Sequence of chain 1.A:
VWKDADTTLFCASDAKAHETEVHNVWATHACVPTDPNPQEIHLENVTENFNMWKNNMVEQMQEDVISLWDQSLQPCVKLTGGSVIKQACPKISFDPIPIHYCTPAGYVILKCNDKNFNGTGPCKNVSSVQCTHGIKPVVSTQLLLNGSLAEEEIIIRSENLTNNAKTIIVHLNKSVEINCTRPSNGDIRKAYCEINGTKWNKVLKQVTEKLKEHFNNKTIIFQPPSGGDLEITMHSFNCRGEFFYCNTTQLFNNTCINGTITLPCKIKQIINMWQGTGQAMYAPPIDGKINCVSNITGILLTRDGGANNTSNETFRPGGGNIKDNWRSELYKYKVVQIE

Binding-site contacts:
Ligand atom C6 contacts residue PRO122 of chain 1.A at 4.4 Å (hydrophobic).
Ligand atom C3 contacts residue ASN118 of chain 1.A at 3.8 Å.
Ligand atom C4 contacts residue ASN118 of chain 1.A at 4.2 Å.
Ligand atom O7 contacts residue ASN118 of chain 1.A at 2.8 Å (h-bond).
Ligand atom C8 contacts residue LEU161 of chain 1.A at 4.0 Å (hydrophobic).
Ligand atom C2 contacts residue THR120 of chain 1.A at 4.4 Å.
Ligand atom C8 contacts residue ILE156 of chain 1.A at 4.0 Å (hydrophobic).
Ligand atom C7 contacts residue ASN118 of chain 1.A at 3.0 Å.
Ligand atom C1 contacts residue THR120 of chain 1.A at 3.7 Å.
Ligand atom N2 contacts residue ASN118 of chain 1.A at 2.9 Å (h-bond).
Ligand atom C8 contacts residue SER158 of chain 1.A at 3.9 Å.
Ligand atom O7 contacts residue ILE156 of chain 1.A at 4.0 Å.
Ligand atom C2 contacts residue ASN118 of chain 1.A at 2.5 Å.
Ligand atom C6 contacts residue THR120 of chain 1.A at 3.9 Å.
Ligand atom O7 contacts residue HIS220 of chain 1.A at 4.2 Å.
Ligand atom O5 contacts residue THR120 of chain 1.A at 3.5 Å (h-bond).
Ligand atom C5 contacts residue THR120 of chain 1.A at 3.4 Å.
Ligand atom N2 contacts residue THR120 of chain 1.A at 4.4 Å.
Ligand atom C5 contacts residue ASN118 of chain 1.A at 3.7 Å.
Ligand atom O5 contacts residue ASN118 of chain 1.A at 2.4 Å (h-bond).
Ligand atom C3 contacts residue THR120 of chain 1.A at 4.4 Å.
Ligand atom C8 contacts residue ASN118 of chain 1.A at 4.2 Å.
Ligand atom C7 contacts residue ILE156 of chain 1.A at 4.2 Å (hydrophobic).
Ligand atom C1 contacts residue ASN118 of chain 1.A at 1.4 Å.

A small-molecule ligand and the protein it binds are described below.
Small molecule (SMILES): CC(=O)N[C@@H]1[C@@H](O)[C@H](O)[C@@H](CO)O[C@H]1O